Binding-site contacts:
Ligand atom C1 contacts residue ASN603 of chain 1.C at 1.4 Å.
Ligand atom N2 contacts residue ASN603 of chain 1.C at 2.9 Å (h-bond).
Ligand atom C2 contacts residue ASN603 of chain 1.C at 2.5 Å.
Ligand atom C3 contacts residue ASN603 of chain 1.C at 3.8 Å.
Ligand atom C5 contacts residue ASN603 of chain 1.C at 3.7 Å.
Ligand atom C4 contacts residue ASN603 of chain 1.C at 4.3 Å.
Ligand atom C7 contacts residue ASN603 of chain 1.C at 3.8 Å.
Ligand atom O7 contacts residue ASN603 of chain 1.C at 4.3 Å.
Ligand atom O6 contacts residue ASN603 of chain 1.C at 4.2 Å.
Ligand atom C8 contacts residue THR604 of chain 1.C at 4.4 Å.
Ligand atom O5 contacts residue ASN603 of chain 1.C at 2.4 Å (h-bond).

Sequence of chain 1.C:
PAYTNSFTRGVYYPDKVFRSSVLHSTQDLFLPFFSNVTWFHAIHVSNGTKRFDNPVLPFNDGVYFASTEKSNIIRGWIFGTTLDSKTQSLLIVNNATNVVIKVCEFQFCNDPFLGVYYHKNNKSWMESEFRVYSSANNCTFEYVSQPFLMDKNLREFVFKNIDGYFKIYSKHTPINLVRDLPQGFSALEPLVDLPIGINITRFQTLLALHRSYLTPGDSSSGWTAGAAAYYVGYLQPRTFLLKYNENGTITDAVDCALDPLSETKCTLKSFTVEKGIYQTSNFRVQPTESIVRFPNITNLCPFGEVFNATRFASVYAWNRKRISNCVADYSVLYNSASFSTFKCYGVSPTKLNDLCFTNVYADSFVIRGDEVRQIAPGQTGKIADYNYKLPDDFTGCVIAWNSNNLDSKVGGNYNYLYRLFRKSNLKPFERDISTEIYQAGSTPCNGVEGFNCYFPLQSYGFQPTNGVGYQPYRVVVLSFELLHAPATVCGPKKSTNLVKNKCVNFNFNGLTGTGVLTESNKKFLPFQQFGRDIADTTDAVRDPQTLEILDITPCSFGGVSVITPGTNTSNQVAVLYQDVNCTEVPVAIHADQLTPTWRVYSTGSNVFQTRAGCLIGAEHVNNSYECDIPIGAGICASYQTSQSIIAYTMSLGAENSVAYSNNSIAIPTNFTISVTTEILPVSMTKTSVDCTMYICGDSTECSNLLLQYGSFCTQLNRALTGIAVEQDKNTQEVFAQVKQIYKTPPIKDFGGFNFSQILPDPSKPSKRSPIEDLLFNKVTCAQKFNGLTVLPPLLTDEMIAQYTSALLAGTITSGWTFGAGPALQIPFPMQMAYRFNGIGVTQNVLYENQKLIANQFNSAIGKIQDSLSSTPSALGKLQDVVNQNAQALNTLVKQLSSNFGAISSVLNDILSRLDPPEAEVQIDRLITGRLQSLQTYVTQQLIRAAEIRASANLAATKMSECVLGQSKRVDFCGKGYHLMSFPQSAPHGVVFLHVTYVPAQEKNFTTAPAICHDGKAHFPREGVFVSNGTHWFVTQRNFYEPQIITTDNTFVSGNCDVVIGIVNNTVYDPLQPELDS

The small molecule below binds the protein below.
Small molecule (SMILES): CC(=O)N[C@@H]1[C@@H](O)[C@H](O)[C@@H](CO)O[C@H]1O